Sequence of chain 1.R:
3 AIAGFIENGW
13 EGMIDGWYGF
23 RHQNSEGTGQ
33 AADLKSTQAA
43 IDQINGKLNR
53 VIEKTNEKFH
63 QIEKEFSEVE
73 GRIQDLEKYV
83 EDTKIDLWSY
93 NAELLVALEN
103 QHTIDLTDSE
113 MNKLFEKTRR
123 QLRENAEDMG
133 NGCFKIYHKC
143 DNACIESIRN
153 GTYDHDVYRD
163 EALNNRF

This protein binds this small molecule.
Small molecule (SMILES): CC(=O)N[C@@H]1[C@@H](O)[C@H](O)[C@@H](CO)O[C@H]1O

Sequence of chain 1.Q:
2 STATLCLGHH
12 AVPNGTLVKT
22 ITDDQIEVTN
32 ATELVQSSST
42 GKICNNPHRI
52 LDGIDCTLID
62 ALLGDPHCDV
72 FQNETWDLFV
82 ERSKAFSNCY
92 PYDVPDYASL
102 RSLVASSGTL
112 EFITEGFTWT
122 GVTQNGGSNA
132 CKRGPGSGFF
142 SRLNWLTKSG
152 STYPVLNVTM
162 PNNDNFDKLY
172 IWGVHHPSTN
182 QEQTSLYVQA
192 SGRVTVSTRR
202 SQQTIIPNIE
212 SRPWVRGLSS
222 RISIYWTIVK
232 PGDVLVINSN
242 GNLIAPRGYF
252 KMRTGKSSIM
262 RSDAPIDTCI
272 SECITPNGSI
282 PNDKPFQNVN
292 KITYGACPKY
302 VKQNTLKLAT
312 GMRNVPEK

Binding-site contacts:
Ligand atom C8 contacts residue VAL290 of chain 1.Q at 4.0 Å (hydrophobic).
Ligand atom O6 contacts residue ASN291 of chain 1.Q at 4.1 Å.
Ligand atom C2 contacts residue ASN278 of chain 1.Q at 2.5 Å.
Ligand atom C1 contacts residue VAL290 of chain 1.Q at 3.7 Å (hydrophobic).
Ligand atom C4 contacts residue ASN278 of chain 1.Q at 4.2 Å.
Ligand atom N2 contacts residue ASN278 of chain 1.Q at 2.8 Å (h-bond).
Ligand atom O7 contacts residue ASN278 of chain 1.Q at 3.0 Å (h-bond).
Ligand atom C7 contacts residue ASN278 of chain 1.Q at 3.1 Å.
Ligand atom C7 contacts residue VAL290 of chain 1.Q at 4.3 Å (hydrophobic).
Ligand atom C3 contacts residue ASN278 of chain 1.Q at 3.8 Å.
Ligand atom C3 contacts residue VAL290 of chain 1.Q at 4.1 Å (hydrophobic).
Ligand atom O5 contacts residue ASN278 of chain 1.Q at 2.4 Å (h-bond).
Ligand atom C1 contacts residue ASN278 of chain 1.Q at 1.4 Å.
Ligand atom O5 contacts residue ASN291 of chain 1.Q at 4.2 Å.
Ligand atom N2 contacts residue VAL290 of chain 1.Q at 3.5 Å (h-bond).
Ligand atom C2 contacts residue VAL290 of chain 1.Q at 4.0 Å (hydrophobic).
Ligand atom O6 contacts residue GLU67 of chain 1.R at 4.4 Å.
Ligand atom C8 contacts residue SER38 of chain 1.Q at 3.5 Å.
Ligand atom C1 contacts residue ASN291 of chain 1.Q at 4.2 Å.
Ligand atom C5 contacts residue ASN278 of chain 1.Q at 3.7 Å.
Ligand atom C8 contacts residue ASN278 of chain 1.Q at 4.3 Å.
Ligand atom C5 contacts residue ASN291 of chain 1.Q at 4.2 Å.